Binding-site contacts:
Ligand atom CA3 contacts residue ASN51 of chain 4.A at 2.8 Å.
Ligand atom CA1 contacts residue ALA46 of chain 4.A at 3.5 Å (hydrophobic).
Ligand atom CA2 contacts residue ASN51 of chain 4.A at 3.1 Å.
Ligand atom CA5 contacts residue TRP269 of chain 4.A at 3.8 Å (hydrophobic).
Ligand atom CA5 contacts residue TRP266 of chain 4.A at 3.7 Å (hydrophobic).
Ligand atom OA2 contacts residue HIS40 of chain 4.A at 3.5 Å.
Ligand atom OA1 contacts residue ASN51 of chain 4.A at 3.9 Å.
Ligand atom CA1 contacts residue ARG190 of chain 4.A at 3.6 Å.
Ligand atom CB5 contacts residue TRP269 of chain 4.A at 3.8 Å (hydrophobic).
Ligand atom CB5 contacts residue LEU186 of chain 4.A at 3.8 Å (hydrophobic).
Ligand atom OA3 contacts residue ASN51 of chain 4.A at 3.7 Å.
Ligand atom CB6 contacts residue TRP269 of chain 4.A at 3.7 Å (hydrophobic).
Ligand atom CB6 contacts residue TRP266 of chain 4.A at 3.6 Å (hydrophobic).
Ligand atom OA2 contacts residue ASN51 of chain 4.A at 3.1 Å (h-bond).
Ligand atom OA1 contacts residue ALA46 of chain 4.A at 3.7 Å.
Ligand atom OA3 contacts residue GLY47 of chain 4.A at 3.2 Å (h-bond).
Ligand atom OA2 contacts residue GLY41 of chain 4.A at 2.8 Å (h-bond).
Ligand atom CA4 contacts residue ARG190 of chain 4.A at 3.2 Å.
Ligand atom OA4 contacts residue TRP266 of chain 4.A at 3.9 Å.
Ligand atom CB4 contacts residue LEU176 of chain 4.A at 3.6 Å (hydrophobic).
Ligand atom OA1 contacts residue TRP266 of chain 4.A at 3.3 Å.
Ligand atom OA3 contacts residue ARG190 of chain 4.A at 3.6 Å.
Ligand atom OA4 contacts residue ARG190 of chain 4.A at 3.2 Å (salt-bridge).
Ligand atom CB3 contacts residue LEU186 of chain 4.A at 3.5 Å (hydrophobic).
Ligand atom CB2 contacts residue LEU186 of chain 4.A at 3.9 Å (hydrophobic).
Ligand atom CA6 contacts residue TRP266 of chain 4.A at 3.5 Å (hydrophobic).
Ligand atom CA1 contacts residue ASN51 of chain 4.A at 3.1 Å.
Ligand atom OA1 contacts residue ARG190 of chain 4.A at 2.9 Å (salt-bridge).
Ligand atom CA3 contacts residue ARG190 of chain 4.A at 3.6 Å.
Ligand atom CB4 contacts residue LEU186 of chain 4.A at 3.6 Å (hydrophobic).
Ligand atom OA3 contacts residue ALA46 of chain 4.A at 3.4 Å.
Ligand atom CA3 contacts residue SER50 of chain 4.A at 3.9 Å.
Ligand atom OA2 contacts residue ALA46 of chain 4.A at 3.5 Å.
Ligand atom CA4 contacts residue SER50 of chain 4.A at 3.8 Å.
Ligand atom CA3 contacts residue TRP266 of chain 4.A at 3.9 Å (hydrophobic).
Ligand atom CA2 contacts residue ARG190 of chain 4.A at 3.4 Å.
Ligand atom CA5 contacts residue SER50 of chain 4.A at 3.7 Å.
Ligand atom CB1 contacts residue TRP266 of chain 4.A at 3.4 Å (hydrophobic).
Ligand atom OA3 contacts residue SER50 of chain 4.A at 3.0 Å (h-bond).
Ligand atom CB4 contacts residue LEU181 of chain 4.A at 3.4 Å (hydrophobic).

A protein and the small-molecule ligand that binds it are described below.
Small molecule (SMILES): O=C([O-])C(=O)/C=C/CC(=O)c1ccccc1

Sequence of chain 4.A:
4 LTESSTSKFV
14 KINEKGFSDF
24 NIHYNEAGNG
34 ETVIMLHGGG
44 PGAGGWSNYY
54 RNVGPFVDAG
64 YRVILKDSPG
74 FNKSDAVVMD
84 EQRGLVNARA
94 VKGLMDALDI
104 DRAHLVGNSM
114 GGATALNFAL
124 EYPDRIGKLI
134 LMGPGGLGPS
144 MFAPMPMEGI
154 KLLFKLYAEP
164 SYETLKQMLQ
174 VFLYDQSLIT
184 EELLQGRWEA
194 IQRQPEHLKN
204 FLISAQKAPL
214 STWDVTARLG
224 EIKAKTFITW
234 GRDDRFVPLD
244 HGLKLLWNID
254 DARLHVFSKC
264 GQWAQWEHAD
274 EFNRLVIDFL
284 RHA